Sequence of chain 1.A:
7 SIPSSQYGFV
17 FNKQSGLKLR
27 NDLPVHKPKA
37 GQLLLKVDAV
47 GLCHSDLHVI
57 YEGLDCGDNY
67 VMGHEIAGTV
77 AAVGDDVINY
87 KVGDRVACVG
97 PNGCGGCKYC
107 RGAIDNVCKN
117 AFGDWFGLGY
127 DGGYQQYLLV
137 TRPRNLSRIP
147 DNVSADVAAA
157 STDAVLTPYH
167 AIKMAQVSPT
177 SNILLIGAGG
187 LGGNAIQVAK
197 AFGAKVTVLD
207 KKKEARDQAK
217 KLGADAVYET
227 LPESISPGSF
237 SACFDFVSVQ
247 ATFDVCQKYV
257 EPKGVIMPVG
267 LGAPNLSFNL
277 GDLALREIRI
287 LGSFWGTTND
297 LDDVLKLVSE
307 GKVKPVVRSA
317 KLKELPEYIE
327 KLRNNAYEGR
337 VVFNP

The small molecule below binds the protein below.
Small molecule (SMILES): OC[C@H](O)c1ccccc1

Binding-site contacts:
Ligand atom O1 contacts residue HIS70 of chain 1.A at 4.1 Å.
Ligand atom C7 contacts residue LEU60 of chain 1.A at 4.3 Å (hydrophobic).
Ligand atom C3 contacts residue PHE290 of chain 1.A at 3.8 Å (hydrophobic).
Ligand atom C3 contacts residue ASP159 of chain 1.A at 3.9 Å.
Ligand atom C1 contacts residue ASP159 of chain 1.A at 4.2 Å.
Ligand atom O2 contacts residue PHE290 of chain 1.A at 4.5 Å.
Ligand atom C6 contacts residue TRP121 of chain 1.A at 4.5 Å (hydrophobic).
Ligand atom C4 contacts residue PHE290 of chain 1.A at 4.2 Å (hydrophobic).
Ligand atom O1 contacts residue SER51 of chain 1.A at 2.9 Å (h-bond).
Ligand atom C6 contacts residue SER51 of chain 1.A at 4.5 Å.
Ligand atom C2 contacts residue PHE290 of chain 1.A at 4.4 Å (hydrophobic).
Ligand atom C4 contacts residue LEU124 of chain 1.A at 3.9 Å (hydrophobic).
Ligand atom C4 contacts residue TRP121 of chain 1.A at 4.5 Å (hydrophobic).
Ligand atom C5 contacts residue TRP121 of chain 1.A at 3.8 Å (hydrophobic).
Ligand atom C4 contacts residue SER51 of chain 1.A at 4.1 Å.
Ligand atom O1 contacts residue ASP159 of chain 1.A at 3.4 Å (salt-bridge).
Ligand atom O2 contacts residue THR163 of chain 1.A at 2.9 Å (h-bond).
Ligand atom C6 contacts residue LEU60 of chain 1.A at 3.8 Å (hydrophobic).
Ligand atom C4 contacts residue TRP291 of chain 1.A at 4.0 Å (hydrophobic).
Ligand atom C3 contacts residue TRP291 of chain 1.A at 3.7 Å (hydrophobic).
Ligand atom O2 contacts residue TRP291 of chain 1.A at 3.2 Å.
Ligand atom C5 contacts residue LEU124 of chain 1.A at 3.7 Å (hydrophobic).
Ligand atom O2 contacts residue ASP159 of chain 1.A at 3.5 Å (salt-bridge).
Ligand atom C7 contacts residue SER51 of chain 1.A at 3.9 Å.
Ligand atom C3 contacts residue THR163 of chain 1.A at 4.2 Å.
Ligand atom C2 contacts residue SER51 of chain 1.A at 3.4 Å.
Ligand atom C8 contacts residue SER51 of chain 1.A at 3.3 Å.
Ligand atom C1 contacts residue SER51 of chain 1.A at 3.5 Å.
Ligand atom C5 contacts residue SER51 of chain 1.A at 4.5 Å.